Binding-site contacts:
Ligand atom C3 contacts residue PHE204 of chain 1.B at 4.3 Å (hydrophobic).
Ligand atom C10 contacts residue LEU197 of chain 1.B at 4.1 Å (hydrophobic).
Ligand atom C2 contacts residue PHE204 of chain 1.B at 4.0 Å (hydrophobic).
Ligand atom C10 contacts residue LEU205 of chain 1.B at 4.0 Å (hydrophobic).
Ligand atom C7 contacts residue PHE201 of chain 1.B at 4.1 Å (hydrophobic).
Ligand atom C5 contacts residue PHE201 of chain 1.B at 4.2 Å (hydrophobic).
Ligand atom C11 contacts residue PHE204 of chain 1.B at 3.6 Å (hydrophobic).
Ligand atom C10 contacts residue PHE201 of chain 1.B at 4.0 Å (hydrophobic).
Ligand atom C1 contacts residue LEU20 of chain 1.B at 4.3 Å (hydrophobic).
Ligand atom C4 contacts residue PHE204 of chain 1.B at 3.8 Å (hydrophobic).
Ligand atom C7 contacts residue LEU21 of chain 1.B at 4.5 Å (hydrophobic).
Ligand atom C5 contacts residue LEU21 of chain 1.B at 4.0 Å (hydrophobic).
Ligand atom C11 contacts residue LEU205 of chain 1.B at 4.4 Å (hydrophobic).
Ligand atom C9 contacts residue LEU197 of chain 1.B at 4.4 Å (hydrophobic).
Ligand atom C3 contacts residue PHE201 of chain 1.B at 4.2 Å (hydrophobic).
Ligand atom C8 contacts residue LEU24 of chain 1.B at 4.4 Å (hydrophobic).
Ligand atom C11 contacts residue PHE201 of chain 1.B at 4.2 Å (hydrophobic).
Ligand atom C7 contacts residue LEU24 of chain 1.B at 4.2 Å (hydrophobic).

A protein and the small-molecule ligand that binds it are described below.
Small molecule (SMILES): OC[C@H]1O[C@H](O[C@H]2[C@H](O)[C@@H](O)[C@H](OCCCCCC3CCCCC3)O[C@@H]2CO)[C@H](O)[C@@H](O)[C@@H]1O

Sequence of chain 1.B:
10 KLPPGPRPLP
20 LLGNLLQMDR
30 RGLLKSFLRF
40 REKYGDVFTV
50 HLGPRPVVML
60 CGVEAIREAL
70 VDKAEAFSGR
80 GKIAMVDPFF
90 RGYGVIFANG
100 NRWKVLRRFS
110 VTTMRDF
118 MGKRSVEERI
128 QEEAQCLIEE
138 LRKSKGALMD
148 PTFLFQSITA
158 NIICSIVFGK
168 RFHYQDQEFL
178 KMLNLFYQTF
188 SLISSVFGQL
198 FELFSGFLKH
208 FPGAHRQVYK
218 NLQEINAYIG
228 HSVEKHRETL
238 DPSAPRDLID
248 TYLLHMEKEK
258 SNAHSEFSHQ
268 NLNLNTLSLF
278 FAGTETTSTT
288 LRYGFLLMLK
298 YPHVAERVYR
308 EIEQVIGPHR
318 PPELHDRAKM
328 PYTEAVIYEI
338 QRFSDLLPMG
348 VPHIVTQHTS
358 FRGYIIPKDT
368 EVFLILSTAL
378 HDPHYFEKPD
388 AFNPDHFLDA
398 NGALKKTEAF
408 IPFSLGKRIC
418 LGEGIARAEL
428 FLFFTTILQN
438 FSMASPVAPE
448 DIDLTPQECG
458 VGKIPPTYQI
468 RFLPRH